Sequence of chain 1.B:
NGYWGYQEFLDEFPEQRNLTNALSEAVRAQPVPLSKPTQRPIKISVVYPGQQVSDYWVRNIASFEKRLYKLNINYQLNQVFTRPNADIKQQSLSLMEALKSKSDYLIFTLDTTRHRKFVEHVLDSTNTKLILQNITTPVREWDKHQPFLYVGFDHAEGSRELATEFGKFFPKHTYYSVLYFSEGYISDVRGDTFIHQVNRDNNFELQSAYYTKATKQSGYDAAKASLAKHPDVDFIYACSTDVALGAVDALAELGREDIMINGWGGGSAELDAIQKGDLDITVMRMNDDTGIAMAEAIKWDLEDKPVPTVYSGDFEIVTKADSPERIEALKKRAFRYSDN

This protein binds this small molecule.
Small molecule (SMILES): C[C@]12OC[C@H](O)[C@H]1O[B-](O)(O)O2

Binding-site contacts:
Ligand atom B contacts residue THR246 of chain 1.B at 3.6 Å.
Ligand atom C4 contacts residue ARG290 of chain 1.B at 3.8 Å.
Ligand atom O5 contacts residue ARG195 of chain 1.B at 2.9 Å (salt-bridge).
Ligand atom C11 contacts residue ASN139 of chain 1.B at 3.8 Å.
Ligand atom O12 contacts residue ASN139 of chain 1.B at 4.3 Å.
Ligand atom O9 contacts residue TRP269 of chain 1.B at 2.7 Å (h-bond).
Ligand atom O1 contacts residue THR246 of chain 1.B at 4.2 Å.
Ligand atom C6 contacts residue ASN139 of chain 1.B at 3.7 Å.
Ligand atom C11 contacts residue TRP62 of chain 1.B at 3.9 Å (hydrophobic).
Ligand atom O10 contacts residue ARG290 of chain 1.B at 2.9 Å (salt-bridge).
Ligand atom O3 contacts residue ARG195 of chain 1.B at 3.1 Å (salt-bridge).
Ligand atom O9 contacts residue ARG195 of chain 1.B at 3.1 Å (salt-bridge).
Ligand atom O3 contacts residue TRP269 of chain 1.B at 4.2 Å.
Ligand atom B contacts residue TRP269 of chain 1.B at 3.6 Å.
Ligand atom C6 contacts residue ARG195 of chain 1.B at 3.8 Å.
Ligand atom O1 contacts residue SER59 of chain 1.B at 3.7 Å.
Ligand atom C11 contacts residue TYR61 of chain 1.B at 3.7 Å (hydrophobic).
Ligand atom B contacts residue ARG195 of chain 1.B at 3.8 Å.
Ligand atom C4 contacts residue ARG195 of chain 1.B at 3.5 Å.
Ligand atom C7 contacts residue GLN57 of chain 1.B at 4.2 Å.
Ligand atom O10 contacts residue THR246 of chain 1.B at 2.8 Å (h-bond).
Ligand atom O10 contacts residue TRP269 of chain 1.B at 3.4 Å (h-bond).
Ligand atom O12 contacts residue TRP62 of chain 1.B at 3.5 Å.
Ligand atom O12 contacts residue GLN57 of chain 1.B at 3.8 Å.
Ligand atom O5 contacts residue ASN139 of chain 1.B at 3.2 Å (h-bond).
Ligand atom C4 contacts residue ASN139 of chain 1.B at 4.1 Å.
Ligand atom C7 contacts residue PHE186 of chain 1.B at 3.9 Å (hydrophobic).
Ligand atom O9 contacts residue SER245 of chain 1.B at 3.3 Å.
Ligand atom O12 contacts residue PHE186 of chain 1.B at 4.1 Å.
Ligand atom C6 contacts residue PHE186 of chain 1.B at 3.8 Å (hydrophobic).
Ligand atom O9 contacts residue THR246 of chain 1.B at 3.0 Å (h-bond).
Ligand atom O3 contacts residue ARG290 of chain 1.B at 2.9 Å (salt-bridge).
Ligand atom C11 contacts residue ARG290 of chain 1.B at 3.8 Å.
Ligand atom O10 contacts residue SER59 of chain 1.B at 2.8 Å (h-bond).
Ligand atom B contacts residue ARG290 of chain 1.B at 3.7 Å.
Ligand atom C8 contacts residue SER59 of chain 1.B at 4.0 Å.
Ligand atom C6 contacts residue ILE191 of chain 1.B at 4.0 Å (hydrophobic).
Ligand atom C8 contacts residue GLN57 of chain 1.B at 4.1 Å.
Ligand atom O1 contacts residue SER245 of chain 1.B at 4.0 Å.
Ligand atom B contacts residue SER59 of chain 1.B at 3.8 Å.